Sequence of chain 1.G:
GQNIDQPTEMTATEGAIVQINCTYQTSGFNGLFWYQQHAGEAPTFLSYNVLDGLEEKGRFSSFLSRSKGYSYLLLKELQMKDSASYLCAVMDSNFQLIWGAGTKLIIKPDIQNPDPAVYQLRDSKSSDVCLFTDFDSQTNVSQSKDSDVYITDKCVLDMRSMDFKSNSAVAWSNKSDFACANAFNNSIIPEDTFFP

Binding-site contacts:
Ligand atom C5' contacts residue TRP70 of chain 1.C at 3.6 Å (hydrophobic).
Ligand atom C4' contacts residue ARG95 of chain 1.C at 3.7 Å.
Ligand atom O5' contacts residue TYR153 of chain 1.C at 3.5 Å (h-bond).
Ligand atom O4 contacts residue SER25 of chain 1.C at 3.7 Å.
Ligand atom C4' contacts residue ARG10 of chain 1.C at 3.7 Å.
Ligand atom N3 contacts residue SER25 of chain 1.C at 2.9 Å (h-bond).
Ligand atom N1 contacts residue TRP70 of chain 1.C at 3.6 Å.
Ligand atom C8 contacts residue TYR63 of chain 1.C at 3.7 Å (hydrophobic).
Ligand atom O3' contacts residue ARG10 of chain 1.C at 3.1 Å (salt-bridge).
Ligand atom O4 contacts residue LEU67 of chain 1.C at 3.5 Å.
Ligand atom C7 contacts residue TYR63 of chain 1.C at 3.7 Å (hydrophobic).
Ligand atom C8A contacts residue TYR8 of chain 1.C at 3.5 Å (hydrophobic).
Ligand atom O5' contacts residue PHE96 of chain 1.G at 3.1 Å.
Ligand atom C3' contacts residue ARG10 of chain 1.C at 3.6 Å.
Ligand atom C1' contacts residue TRP157 of chain 1.C at 3.6 Å (hydrophobic).
Ligand atom N8 contacts residue TYR8 of chain 1.C at 3.5 Å.
Ligand atom C4A contacts residue TYR8 of chain 1.C at 3.3 Å (hydrophobic).
Ligand atom C6 contacts residue TYR8 of chain 1.C at 3.5 Å (hydrophobic).
Ligand atom C2 contacts residue TYR8 of chain 1.C at 3.4 Å (hydrophobic).
Ligand atom C6 contacts residue LYS44 of chain 1.C at 2.4 Å.
Ligand atom O3' contacts residue ILE97 of chain 1.C at 3.6 Å.
Ligand atom O3' contacts residue ARG95 of chain 1.C at 2.8 Å (salt-bridge).
Ligand atom O4' contacts residue ILE97 of chain 1.C at 3.4 Å.
Ligand atom C2 contacts residue SER25 of chain 1.C at 3.7 Å.
Ligand atom C8 contacts residue HIS59 of chain 1.C at 3.6 Å.
Ligand atom C2 contacts residue TRP70 of chain 1.C at 3.7 Å (hydrophobic).
Ligand atom C8 contacts residue LYS44 of chain 1.C at 2.4 Å.
Ligand atom C2 contacts residue ARG10 of chain 1.C at 3.6 Å.
Ligand atom C3' contacts residue TRP70 of chain 1.C at 3.7 Å (hydrophobic).
Ligand atom C4 contacts residue TYR8 of chain 1.C at 3.5 Å (hydrophobic).
Ligand atom O2 contacts residue SER25 of chain 1.C at 3.6 Å (h-bond).
Ligand atom O4' contacts residue ARG95 of chain 1.C at 3.2 Å (salt-bridge).
Ligand atom C8 contacts residue TYR8 of chain 1.C at 3.4 Å (hydrophobic).
Ligand atom C8A contacts residue TRP70 of chain 1.C at 3.6 Å (hydrophobic).
Ligand atom C7 contacts residue LYS44 of chain 1.C at 1.3 Å.
Ligand atom N1 contacts residue TYR8 of chain 1.C at 3.5 Å.
Ligand atom C1' contacts residue TYR8 of chain 1.C at 3.5 Å (hydrophobic).
Ligand atom N5 contacts residue TYR8 of chain 1.C at 3.3 Å.
Ligand atom O2 contacts residue ARG10 of chain 1.C at 2.6 Å (salt-bridge).
Ligand atom N5 contacts residue LYS44 of chain 1.C at 3.6 Å (salt-bridge).

This protein binds this small molecule.
Small molecule (SMILES): CC/C=N/c1c(NC[C@H](O)[C@H](O)[C@H](O)CO)[nH]c(=O)[nH]c1=O

Sequence of chain 1.C:
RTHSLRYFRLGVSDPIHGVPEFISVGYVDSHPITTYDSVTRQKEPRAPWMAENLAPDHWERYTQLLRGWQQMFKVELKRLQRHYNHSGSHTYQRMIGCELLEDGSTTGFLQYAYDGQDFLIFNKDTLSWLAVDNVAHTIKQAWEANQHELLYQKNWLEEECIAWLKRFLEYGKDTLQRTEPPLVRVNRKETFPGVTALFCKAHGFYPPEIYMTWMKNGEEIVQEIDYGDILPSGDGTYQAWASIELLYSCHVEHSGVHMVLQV